Binding-site contacts:
Ligand atom N4 contacts residue PHE74 of chain 2.A at 3.5 Å.
Ligand atom O1 contacts residue ALA162 of chain 2.A at 3.7 Å.
Ligand atom N4 contacts residue THR161 of chain 2.A at 2.4 Å (h-bond).
Ligand atom C4 contacts residue PHE74 of chain 2.A at 4.3 Å (hydrophobic).
Ligand atom N5 contacts residue TYR75 of chain 2.A at 3.4 Å.
Ligand atom N3 contacts residue TYR75 of chain 2.A at 4.0 Å.
Ligand atom N2 contacts residue PHE74 of chain 2.A at 4.1 Å.
Ligand atom N1 contacts residue ASP45 of chain 2.A at 3.8 Å.
Ligand atom C3 contacts residue ALA162 of chain 2.A at 3.7 Å (hydrophobic).
Ligand atom N3 contacts residue ALA162 of chain 2.A at 4.2 Å.
Ligand atom O1 contacts residue TYR163 of chain 2.A at 3.9 Å.
Ligand atom O1 contacts residue ILE187 of chain 3.A at 4.3 Å.
Ligand atom N5 contacts residue SER158 of chain 2.A at 3.2 Å (h-bond).
Ligand atom N3 contacts residue ASP45 of chain 2.A at 3.9 Å.
Ligand atom N3 contacts residue ASN122 of chain 2.A at 3.2 Å (h-bond).
Ligand atom C2 contacts residue ASN122 of chain 2.A at 3.8 Å.
Ligand atom N2 contacts residue ASP45 of chain 2.A at 4.1 Å.
Ligand atom BR1 contacts residue GLY46 of chain 2.A at 3.8 Å.
Ligand atom N2 contacts residue THR161 of chain 2.A at 3.9 Å.
Ligand atom C2 contacts residue ASP45 of chain 2.A at 3.5 Å.
Ligand atom N4 contacts residue ALA162 of chain 2.A at 3.5 Å (h-bond).
Ligand atom N5 contacts residue ALA162 of chain 2.A at 4.2 Å.
Ligand atom N4 contacts residue SER158 of chain 2.A at 4.3 Å.
Ligand atom C5 contacts residue PHE74 of chain 2.A at 3.3 Å (hydrophobic).
Ligand atom C1 contacts residue ASP45 of chain 2.A at 3.6 Å.
Ligand atom N5 contacts residue ASN122 of chain 2.A at 3.1 Å (h-bond).
Ligand atom C3 contacts residue ASN122 of chain 2.A at 4.2 Å.
Ligand atom C1 contacts residue ALA162 of chain 2.A at 4.0 Å (hydrophobic).
Ligand atom BR1 contacts residue ASP45 of chain 2.A at 3.6 Å.
Ligand atom C5 contacts residue ALA162 of chain 2.A at 3.8 Å (hydrophobic).
Ligand atom C4 contacts residue ALA162 of chain 2.A at 3.7 Å (hydrophobic).
Ligand atom C5 contacts residue THR161 of chain 2.A at 3.1 Å.
Ligand atom C4 contacts residue THR161 of chain 2.A at 3.3 Å.
Ligand atom C3 contacts residue ASP45 of chain 2.A at 3.8 Å.
Ligand atom N5 contacts residue THR161 of chain 2.A at 3.5 Å (h-bond).
Ligand atom C4 contacts residue ASN122 of chain 2.A at 4.1 Å.
Ligand atom BR1 contacts residue LEU49 of chain 2.A at 3.5 Å.
Ligand atom C4 contacts residue SER158 of chain 2.A at 4.2 Å.
Ligand atom BR1 contacts residue ASN122 of chain 2.A at 3.9 Å.
Ligand atom N2 contacts residue ALA162 of chain 2.A at 4.2 Å.

Sequence of chain 2.A:
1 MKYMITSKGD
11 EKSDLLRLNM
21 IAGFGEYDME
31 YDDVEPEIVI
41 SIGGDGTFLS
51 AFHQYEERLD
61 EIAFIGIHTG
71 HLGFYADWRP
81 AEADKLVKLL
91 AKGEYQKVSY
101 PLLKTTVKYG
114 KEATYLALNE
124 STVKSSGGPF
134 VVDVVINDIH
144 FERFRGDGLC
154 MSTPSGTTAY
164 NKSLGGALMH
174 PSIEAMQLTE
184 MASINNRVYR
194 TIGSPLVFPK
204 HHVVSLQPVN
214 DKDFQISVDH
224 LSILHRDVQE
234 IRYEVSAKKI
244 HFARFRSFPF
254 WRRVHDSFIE

A protein and the small-molecule ligand that binds it are described below.
Small molecule (SMILES): Nc1ncnc2c1nc(Br)n2CCCCO

Sequence of chain 3.A:
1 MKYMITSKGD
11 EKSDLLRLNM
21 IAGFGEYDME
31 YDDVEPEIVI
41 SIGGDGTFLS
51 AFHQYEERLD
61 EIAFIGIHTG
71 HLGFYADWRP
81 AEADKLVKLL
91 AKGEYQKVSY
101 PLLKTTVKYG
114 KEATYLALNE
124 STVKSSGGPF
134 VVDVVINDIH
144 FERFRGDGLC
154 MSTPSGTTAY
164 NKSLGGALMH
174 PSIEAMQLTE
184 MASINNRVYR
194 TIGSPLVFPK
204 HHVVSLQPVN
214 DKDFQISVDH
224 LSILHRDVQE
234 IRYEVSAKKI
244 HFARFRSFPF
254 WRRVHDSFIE